Sequence of chain 1.K:
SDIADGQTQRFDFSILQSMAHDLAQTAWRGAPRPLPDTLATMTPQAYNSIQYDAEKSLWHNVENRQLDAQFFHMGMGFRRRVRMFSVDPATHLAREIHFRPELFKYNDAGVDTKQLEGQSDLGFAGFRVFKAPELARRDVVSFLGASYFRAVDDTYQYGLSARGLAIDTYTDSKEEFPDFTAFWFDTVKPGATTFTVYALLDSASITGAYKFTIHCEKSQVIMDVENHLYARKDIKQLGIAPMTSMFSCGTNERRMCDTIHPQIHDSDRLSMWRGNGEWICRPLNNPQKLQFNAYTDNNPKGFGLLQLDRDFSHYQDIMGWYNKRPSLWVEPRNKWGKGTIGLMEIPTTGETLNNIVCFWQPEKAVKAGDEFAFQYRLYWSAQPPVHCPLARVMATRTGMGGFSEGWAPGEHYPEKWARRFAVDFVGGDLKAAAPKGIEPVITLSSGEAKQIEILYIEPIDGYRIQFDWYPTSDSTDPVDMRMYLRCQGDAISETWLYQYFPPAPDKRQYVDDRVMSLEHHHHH

This protein binds this small molecule.
Small molecule (SMILES): OC[C@H]1O[C@H](O[C@H]2O[C@H](CO)[C@@H](O)[C@H](O)[C@H]2O)[C@H](O)[C@@H](O)[C@@H]1O

Binding-site contacts:
Ligand atom C6 contacts residue PHE211 of chain 1.K at 3.9 Å (hydrophobic).
Ligand atom O5 contacts residue LEU178 of chain 1.K at 4.1 Å.
Ligand atom O5 contacts residue TYR182 of chain 1.K at 3.6 Å.
Ligand atom C2 contacts residue GLY111 of chain 1.K at 4.2 Å.
Ligand atom C5 contacts residue PHE112 of chain 1.K at 4.5 Å (hydrophobic).
Ligand atom C1 contacts residue GLY179 of chain 1.K at 3.9 Å.
Ligand atom O3 contacts residue GLY111 of chain 1.K at 3.6 Å.
Ligand atom O6 contacts residue ALA180 of chain 1.K at 4.0 Å.
Ligand atom O2 contacts residue GLY111 of chain 1.K at 3.2 Å (h-bond).
Ligand atom O6 contacts residue LEU178 of chain 1.K at 2.7 Å (h-bond).
Ligand atom C5 contacts residue PHE211 of chain 1.K at 4.5 Å (hydrophobic).
Ligand atom O4 contacts residue PHE211 of chain 1.K at 3.9 Å.
Ligand atom C3 contacts residue PHE112 of chain 1.K at 4.2 Å (hydrophobic).
Ligand atom C2 contacts residue GLY179 of chain 1.K at 4.3 Å.
Ligand atom C2 contacts residue PHE112 of chain 1.K at 3.9 Å (hydrophobic).
Ligand atom C4 contacts residue PHE112 of chain 1.K at 3.7 Å (hydrophobic).
Ligand atom C1 contacts residue TYR182 of chain 1.K at 3.7 Å (hydrophobic).
Ligand atom C6 contacts residue LEU178 of chain 1.K at 3.8 Å (hydrophobic).
Ligand atom O6 contacts residue GLY179 of chain 1.K at 4.1 Å.
Ligand atom O5 contacts residue PHE112 of chain 1.K at 4.5 Å.
Ligand atom O5 contacts residue ALA180 of chain 1.K at 3.9 Å.
Ligand atom C2 contacts residue TYR182 of chain 1.K at 3.8 Å (hydrophobic).
Ligand atom O2 contacts residue TYR182 of chain 1.K at 4.3 Å.
Ligand atom C6 contacts residue ALA180 of chain 1.K at 4.2 Å (hydrophobic).
Ligand atom O3 contacts residue PHE112 of chain 1.K at 4.2 Å.
Ligand atom O5 contacts residue GLY179 of chain 1.K at 3.6 Å.
Ligand atom O4 contacts residue PHE112 of chain 1.K at 4.4 Å.
Ligand atom C4 contacts residue PHE211 of chain 1.K at 3.9 Å (hydrophobic).
Ligand atom O5 contacts residue PHE211 of chain 1.K at 4.4 Å.
Ligand atom O6 contacts residue PHE112 of chain 1.K at 3.8 Å.